The small molecule below binds the protein below.
Small molecule (SMILES): CC(=O)N[C@@H]1[C@@H](O)[C@H](O)[C@@H](CO)O[C@H]1O

Sequence of chain 1.B:
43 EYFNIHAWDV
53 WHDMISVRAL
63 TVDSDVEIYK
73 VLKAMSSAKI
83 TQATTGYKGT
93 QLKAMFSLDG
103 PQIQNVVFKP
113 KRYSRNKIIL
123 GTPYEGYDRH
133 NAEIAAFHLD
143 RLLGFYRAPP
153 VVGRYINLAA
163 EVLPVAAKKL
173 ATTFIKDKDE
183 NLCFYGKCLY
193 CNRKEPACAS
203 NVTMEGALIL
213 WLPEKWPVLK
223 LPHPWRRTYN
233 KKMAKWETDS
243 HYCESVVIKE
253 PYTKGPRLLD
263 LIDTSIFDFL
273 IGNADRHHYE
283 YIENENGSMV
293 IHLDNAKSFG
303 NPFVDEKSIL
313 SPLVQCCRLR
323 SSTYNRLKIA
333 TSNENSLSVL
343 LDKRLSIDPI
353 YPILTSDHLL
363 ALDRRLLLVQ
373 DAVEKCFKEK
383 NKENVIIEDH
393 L

Binding-site contacts:
Ligand atom C8 contacts residue GLU287 of chain 1.B at 3.9 Å.
Ligand atom C7 contacts residue ASN288 of chain 1.B at 4.2 Å.
Ligand atom N2 contacts residue ASN288 of chain 1.B at 3.0 Å (h-bond).
Ligand atom C8 contacts residue ASN286 of chain 1.B at 4.1 Å.
Ligand atom C1 contacts residue GLU287 of chain 1.B at 3.7 Å.
Ligand atom C2 contacts residue ASN288 of chain 1.B at 2.6 Å.
Ligand atom C7 contacts residue ASN286 of chain 1.B at 4.4 Å.
Ligand atom C7 contacts residue GLU287 of chain 1.B at 3.8 Å.
Ligand atom C2 contacts residue GLU287 of chain 1.B at 3.7 Å.
Ligand atom N2 contacts residue ASN286 of chain 1.B at 4.4 Å.
Ligand atom C5 contacts residue ASN288 of chain 1.B at 3.6 Å.
Ligand atom C3 contacts residue ASN288 of chain 1.B at 3.9 Å.
Ligand atom O5 contacts residue ASN288 of chain 1.B at 2.4 Å (h-bond).
Ligand atom C1 contacts residue ASN288 of chain 1.B at 1.4 Å.
Ligand atom N2 contacts residue GLU287 of chain 1.B at 3.0 Å (salt-bridge).
Ligand atom C4 contacts residue ASN288 of chain 1.B at 4.3 Å.
Ligand atom C3 contacts residue GLU287 of chain 1.B at 3.8 Å.